Binding-site contacts:
Ligand atom O8 contacts residue ASP126 of chain 1.Z at 3.6 Å.
Ligand atom C30 contacts residue ALA49 of chain 1.Y at 3.9 Å (hydrophobic).
Ligand atom N13 contacts residue THR21 of chain 1.Y at 2.7 Å (h-bond).
Ligand atom C20 contacts residue MET45 of chain 1.Y at 4.0 Å (hydrophobic).
Ligand atom O32 contacts residue ALA49 of chain 1.Y at 3.1 Å (h-bond).
Ligand atom C12 contacts residue THR21 of chain 1.Y at 3.6 Å.
Ligand atom N16 contacts residue THR1 of chain 1.Y at 3.7 Å.
Ligand atom O32 contacts residue GLY48 of chain 1.Y at 3.9 Å.
Ligand atom C15 contacts residue GLY47 of chain 1.Y at 3.6 Å.
Ligand atom C17 contacts residue GLY47 of chain 1.Y at 3.7 Å.
Ligand atom C32 contacts residue ASP126 of chain 1.Z at 3.9 Å.
Ligand atom C14 contacts residue GLY47 of chain 1.Y at 3.6 Å.
Ligand atom C22 contacts residue THR1 of chain 1.Y at 1.4 Å.
Ligand atom C18 contacts residue THR1 of chain 1.Y at 2.9 Å.
Ligand atom C17 contacts residue THR1 of chain 1.Y at 2.4 Å.
Ligand atom C21 contacts residue ALA49 of chain 1.Y at 3.6 Å (hydrophobic).
Ligand atom C14 contacts residue THR21 of chain 1.Y at 3.5 Å.
Ligand atom C18 contacts residue GLY47 of chain 1.Y at 3.6 Å.
Ligand atom C9 contacts residue ASP126 of chain 1.Z at 3.9 Å.
Ligand atom C20 contacts residue ALA49 of chain 1.Y at 3.7 Å (hydrophobic).
Ligand atom C11 contacts residue THR21 of chain 1.Y at 3.6 Å.
Ligand atom C26 contacts residue GLY47 of chain 1.Y at 3.6 Å.
Ligand atom N10 contacts residue ASP126 of chain 1.Z at 3.3 Å (salt-bridge).
Ligand atom C33 contacts residue ASP126 of chain 1.Z at 3.9 Å.
Ligand atom O33 contacts residue GLY47 of chain 1.Y at 3.4 Å (h-bond).
Ligand atom C31 contacts residue ASP126 of chain 1.Z at 3.6 Å.
Ligand atom O34 contacts residue ALA20 of chain 1.Y at 3.8 Å.
Ligand atom C17 contacts residue ARG19 of chain 1.Y at 3.9 Å.
Ligand atom C33 contacts residue ALA27 of chain 1.Y at 4.0 Å (hydrophobic).
Ligand atom C19 contacts residue GLY47 of chain 1.Y at 3.8 Å.
Ligand atom N16 contacts residue GLY47 of chain 1.Y at 2.8 Å (h-bond).
Ligand atom C22 contacts residue LYS33 of chain 1.Y at 4.0 Å.
Ligand atom O32 contacts residue GLY47 of chain 1.Y at 4.0 Å.
Ligand atom C19 contacts residue ALA49 of chain 1.Y at 3.7 Å (hydrophobic).
Ligand atom C15 contacts residue THR21 of chain 1.Y at 3.8 Å.
Ligand atom C24 contacts residue THR21 of chain 1.Y at 3.4 Å.
Ligand atom C21 contacts residue VAL31 of chain 1.Y at 4.0 Å (hydrophobic).
Ligand atom O33 contacts residue THR1 of chain 1.Y at 2.4 Å (h-bond).
Ligand atom O34 contacts residue THR21 of chain 1.Y at 3.0 Å (h-bond).
Ligand atom C21 contacts residue ALA20 of chain 1.Y at 4.0 Å (hydrophobic).

Sequence of chain 1.Z:
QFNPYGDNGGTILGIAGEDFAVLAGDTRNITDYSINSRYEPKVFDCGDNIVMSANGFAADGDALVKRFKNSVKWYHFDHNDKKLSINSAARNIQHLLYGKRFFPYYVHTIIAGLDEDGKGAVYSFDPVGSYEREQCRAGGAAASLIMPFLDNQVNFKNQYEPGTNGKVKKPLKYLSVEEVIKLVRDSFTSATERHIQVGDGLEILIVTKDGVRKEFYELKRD

Sequence of chain 1.Y:
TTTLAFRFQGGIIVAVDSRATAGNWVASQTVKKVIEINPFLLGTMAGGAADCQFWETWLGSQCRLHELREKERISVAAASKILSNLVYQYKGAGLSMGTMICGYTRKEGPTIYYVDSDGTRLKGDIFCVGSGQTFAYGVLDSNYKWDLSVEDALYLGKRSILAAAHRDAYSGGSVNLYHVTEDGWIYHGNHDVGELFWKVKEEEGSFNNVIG

A protein and the small-molecule ligand that binds it are described below.
Small molecule (SMILES): CC(C)C[C@@H](CO)NC(=O)[C@H](CC(C)C)NC(=O)[C@H](CC(C)C)NC(=O)OCc1ccccc1